Sequence of chain 1.A:
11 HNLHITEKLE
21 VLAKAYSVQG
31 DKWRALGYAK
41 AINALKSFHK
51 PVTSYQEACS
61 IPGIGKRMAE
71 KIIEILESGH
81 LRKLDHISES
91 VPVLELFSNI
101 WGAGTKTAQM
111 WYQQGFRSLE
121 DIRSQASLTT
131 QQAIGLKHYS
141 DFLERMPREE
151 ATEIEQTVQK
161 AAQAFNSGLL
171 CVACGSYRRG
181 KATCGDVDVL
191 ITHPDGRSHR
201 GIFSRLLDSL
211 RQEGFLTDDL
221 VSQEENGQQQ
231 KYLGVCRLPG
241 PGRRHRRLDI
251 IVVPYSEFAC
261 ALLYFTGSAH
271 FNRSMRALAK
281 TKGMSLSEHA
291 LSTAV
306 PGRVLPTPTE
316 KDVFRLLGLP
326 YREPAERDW

Binding-site contacts:
Ligand atom OP1 contacts residue NA1 of chain 1.F at 2.4 Å (h-bond).
Ligand atom C2' contacts residue TYR264 of chain 1.A at 3.3 Å (hydrophobic).
Ligand atom OP1 contacts residue TRP101 of chain 1.A at 3.7 Å.
Ligand atom P contacts residue GLY104 of chain 1.A at 3.5 Å.
Ligand atom OP2 contacts residue LYS106 of chain 1.A at 3.7 Å.
Ligand atom O3' contacts residue ALA103 of chain 1.A at 3.7 Å.
Ligand atom C4 contacts residue DTP1 of chain 1.E at 3.2 Å.
Ligand atom C5' contacts residue GLY102 of chain 1.A at 3.4 Å.
Ligand atom C5' contacts residue GLY104 of chain 1.A at 3.4 Å.
Ligand atom C2' contacts residue DTP1 of chain 1.E at 3.4 Å.
Ligand atom C1' contacts residue TYR264 of chain 1.A at 3.3 Å (hydrophobic).
Ligand atom OP1 contacts residue GLY104 of chain 1.A at 2.9 Å (h-bond).
Ligand atom C4' contacts residue TRP101 of chain 1.A at 3.5 Å (hydrophobic).
Ligand atom C5' contacts residue TRP101 of chain 1.A at 3.7 Å (hydrophobic).
Ligand atom C5' contacts residue ASP249 of chain 1.A at 3.4 Å.
Ligand atom C4' contacts residue ASP249 of chain 1.A at 3.8 Å.
Ligand atom OP2 contacts residue NA1 of chain 1.F at 3.7 Å.
Ligand atom C4' contacts residue GLY102 of chain 1.A at 3.5 Å.
Ligand atom O2 contacts residue TYR264 of chain 1.A at 2.7 Å (h-bond).
Ligand atom OP1 contacts residue TRP101 of chain 1.A at 3.0 Å (h-bond).
Ligand atom OP1 contacts residue ARG247 of chain 1.A at 2.9 Å (salt-bridge).
Ligand atom O3' contacts residue GLY102 of chain 1.A at 3.4 Å.
Ligand atom O5' contacts residue LYS106 of chain 1.A at 3.6 Å.
Ligand atom N3 contacts residue DTP1 of chain 1.E at 3.5 Å.
Ligand atom C3' contacts residue DTP1 of chain 1.E at 3.5 Å.
Ligand atom OP1 contacts residue GLY102 of chain 1.A at 2.8 Å (h-bond).
Ligand atom N4 contacts residue DTP1 of chain 1.E at 2.9 Å (h-bond).
Ligand atom OP1 contacts residue ILE100 of chain 1.A at 3.7 Å.
Ligand atom OP2 contacts residue GLY104 of chain 1.A at 3.5 Å.
Ligand atom OP1 contacts residue LYS106 of chain 1.A at 3.6 Å.
Ligand atom P contacts residue NA1 of chain 1.F at 3.5 Å.
Ligand atom OP1 contacts residue LYS106 of chain 1.A at 3.6 Å.
Ligand atom O3' contacts residue LYS106 of chain 1.A at 3.8 Å.
Ligand atom C2 contacts residue TYR264 of chain 1.A at 3.6 Å (hydrophobic).
Ligand atom O5' contacts residue GLY104 of chain 1.A at 3.2 Å (h-bond).
Ligand atom OP2 contacts residue LYS106 of chain 1.A at 3.0 Å (salt-bridge).
Ligand atom OP1 contacts residue THR107 of chain 1.A at 2.6 Å (h-bond).
Ligand atom OP2 contacts residue THR105 of chain 1.A at 3.4 Å (h-bond).
Ligand atom O3' contacts residue TRP101 of chain 1.A at 3.2 Å.
Ligand atom OP1 contacts residue ALA103 of chain 1.A at 3.4 Å (h-bond).

This small molecule binds to this protein.
Small molecule (SMILES): Cc1cn([C@H]2C[C@H](O[P](=O)(O)OC[C@H]3O[C@@H](n4cnc5c(N)ncnc54)C[C@@H]3O[P](=O)(O)OC[C@@H]3CC[C@H](n4ccc(N)nc4=O)O3)[C@@H](CO[P](=O)(O)O[C@H]3C[C@H](n4cnc5c(=O)nc(N)[nH]c54)O[C@@H]3CO[P](=O)(O)O[C@H]3C[C@H](n4cnc5c(N)ncnc54)O[C@@H]3CO[P](=O)(O)O[C@H]3C[C@H](n4ccc(N)nc4=O)O[C@@H]3CO)O2)c(=O)[nH]c1=O